Sequence of chain 2.A:
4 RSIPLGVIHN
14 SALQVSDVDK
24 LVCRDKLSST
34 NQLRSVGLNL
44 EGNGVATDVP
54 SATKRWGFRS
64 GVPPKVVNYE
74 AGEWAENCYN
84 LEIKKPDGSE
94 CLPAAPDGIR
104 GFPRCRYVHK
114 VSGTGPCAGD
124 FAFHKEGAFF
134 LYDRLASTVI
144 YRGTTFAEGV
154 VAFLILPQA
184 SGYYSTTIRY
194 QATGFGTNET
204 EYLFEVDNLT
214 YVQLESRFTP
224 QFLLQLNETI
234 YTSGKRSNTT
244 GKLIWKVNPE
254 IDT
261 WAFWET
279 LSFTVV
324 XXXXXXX

Binding-site contacts:
Ligand atom C5 contacts residue ASN211 of chain 2.A at 3.7 Å.
Ligand atom C1 contacts residue ASN211 of chain 2.A at 1.4 Å.
Ligand atom O5 contacts residue ASN211 of chain 2.A at 2.4 Å (h-bond).
Ligand atom C4 contacts residue ASN211 of chain 2.A at 4.2 Å.
Ligand atom O7 contacts residue ASN211 of chain 2.A at 3.7 Å.
Ligand atom C2 contacts residue ASN211 of chain 2.A at 2.4 Å.
Ligand atom C7 contacts residue ASN211 of chain 2.A at 3.4 Å.
Ligand atom C3 contacts residue ASN211 of chain 2.A at 3.8 Å.
Ligand atom C8 contacts residue ASN211 of chain 2.A at 4.5 Å.
Ligand atom C6 contacts residue ASN211 of chain 2.A at 4.4 Å.
Ligand atom O6 contacts residue ASN211 of chain 2.A at 4.3 Å.
Ligand atom N2 contacts residue ASN211 of chain 2.A at 2.8 Å (h-bond).

A small-molecule ligand and the protein it binds are described below.
Small molecule (SMILES): CC(=O)N[C@@H]1[C@@H](O)[C@H](O)[C@@H](CO)O[C@H]1O